Binding-site contacts:
Ligand atom C20 contacts residue SER169 of chain 1.C at 3.8 Å.
Ligand atom N4 contacts residue MET106 of chain 1.C at 2.9 Å (h-bond).
Ligand atom C7 contacts residue MET33 of chain 1.C at 3.1 Å (hydrophobic).
Ligand atom C24 contacts residue VAL41 of chain 1.C at 3.7 Å (hydrophobic).
Ligand atom C15 contacts residue MET106 of chain 1.C at 3.3 Å (hydrophobic).
Ligand atom C3 contacts residue MET33 of chain 1.C at 3.8 Å (hydrophobic).
Ligand atom C5 contacts residue ASP113 of chain 1.C at 3.7 Å.
Ligand atom C21 contacts residue SER169 of chain 1.C at 3.2 Å.
Ligand atom C17 contacts residue LEU159 of chain 1.C at 3.5 Å (hydrophobic).
Ligand atom C19 contacts residue ALA52 of chain 1.C at 3.8 Å (hydrophobic).
Ligand atom N5 contacts residue VAL104 of chain 1.C at 2.9 Å (h-bond).
Ligand atom C19 contacts residue TYR103 of chain 1.C at 3.5 Å (hydrophobic).
Ligand atom C23 contacts residue VAL41 of chain 1.C at 3.7 Å (hydrophobic).
Ligand atom O contacts residue MET33 of chain 1.C at 3.2 Å (h-bond).
Ligand atom C1 contacts residue MET33 of chain 1.C at 3.1 Å (hydrophobic).
Ligand atom O1 contacts residue LYS54 of chain 1.C at 3.1 Å.
Ligand atom C9 contacts residue SER110 of chain 1.C at 3.7 Å.
Ligand atom C13 contacts residue MET33 of chain 1.C at 3.7 Å (hydrophobic).
Ligand atom C18 contacts residue LEU159 of chain 1.C at 3.4 Å (hydrophobic).
Ligand atom C19 contacts residue VAL104 of chain 1.C at 3.8 Å (hydrophobic).
Ligand atom N1 contacts residue ASP113 of chain 1.C at 2.8 Å (salt-bridge).
Ligand atom N4 contacts residue TYR105 of chain 1.C at 3.7 Å.
Ligand atom O1 contacts residue TYR103 of chain 1.C at 3.6 Å (h-bond).
Ligand atom C22 contacts residue TYR103 of chain 1.C at 3.7 Å (hydrophobic).
Ligand atom C20 contacts residue LEU159 of chain 1.C at 3.8 Å (hydrophobic).
Ligand atom C2 contacts residue MET33 of chain 1.C at 3.6 Å (hydrophobic).
Ligand atom C8 contacts residue ASP113 of chain 1.C at 3.5 Å.
Ligand atom C9 contacts residue ASP113 of chain 1.C at 3.3 Å.
Ligand atom C3 contacts residue LEU118 of chain 1.C at 3.8 Å (hydrophobic).
Ligand atom C21 contacts residue TYR103 of chain 1.C at 3.8 Å (hydrophobic).
Ligand atom C19 contacts residue LEU159 of chain 1.C at 3.7 Å (hydrophobic).
Ligand atom C4 contacts residue LEU118 of chain 1.C at 3.6 Å (hydrophobic).
Ligand atom C7 contacts residue ASP113 of chain 1.C at 3.2 Å.
Ligand atom C3 contacts residue ASP113 of chain 1.C at 3.5 Å.
Ligand atom C16 contacts residue ALA52 of chain 1.C at 3.5 Å (hydrophobic).
Ligand atom C22 contacts residue SER169 of chain 1.C at 3.1 Å.
Ligand atom C6 contacts residue ASP113 of chain 1.C at 3.8 Å.
Ligand atom N contacts residue MET33 of chain 1.C at 3.5 Å (h-bond).
Ligand atom N5 contacts residue ALA52 of chain 1.C at 3.4 Å.
Ligand atom C19 contacts residue VAL87 of chain 1.C at 3.8 Å (hydrophobic).

Sequence of chain 1.C:
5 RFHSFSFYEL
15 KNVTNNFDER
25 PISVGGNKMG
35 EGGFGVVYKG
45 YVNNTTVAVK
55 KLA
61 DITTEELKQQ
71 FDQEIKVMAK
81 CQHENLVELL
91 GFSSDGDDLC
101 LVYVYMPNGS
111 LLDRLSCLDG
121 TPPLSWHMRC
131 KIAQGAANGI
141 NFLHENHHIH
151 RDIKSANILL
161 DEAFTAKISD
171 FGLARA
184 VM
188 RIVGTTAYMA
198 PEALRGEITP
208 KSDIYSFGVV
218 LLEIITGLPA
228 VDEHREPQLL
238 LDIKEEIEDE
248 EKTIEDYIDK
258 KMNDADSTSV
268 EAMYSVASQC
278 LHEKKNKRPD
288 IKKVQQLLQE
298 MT

A protein and the small-molecule ligand that binds it are described below.
Small molecule (SMILES): CN1C(=O)C[C@H]2CN(C3CCC(Nc4ncnc5[nH]cc(C6CCOCC6)c45)CC3)CC[C@H]21